This protein binds this small molecule.
Small molecule (SMILES): Nc1ccn([C@@H]2O[C@H](CO)[C@@H](O)C2(F)F)c(=O)n1

Binding-site contacts:
Ligand atom C2 contacts residue PHE116 of chain 2.A at 3.5 Å (hydrophobic).
Ligand atom C2 contacts residue PHE157 of chain 2.A at 3.4 Å (hydrophobic).
Ligand atom C5 contacts residue ASP153 of chain 2.A at 3.8 Å.
Ligand atom N3 contacts residue GLN117 of chain 2.A at 2.9 Å (h-bond).
Ligand atom F1 contacts residue PHE157 of chain 2.A at 3.5 Å.
Ligand atom O2 contacts residue MET105 of chain 2.A at 3.4 Å.
Ligand atom C3' contacts residue GLU217 of chain 2.A at 3.2 Å.
Ligand atom O4' contacts residue TRP78 of chain 2.A at 3.4 Å.
Ligand atom F2 contacts residue TYR106 of chain 2.A at 2.8 Å.
Ligand atom O3' contacts residue GLU217 of chain 2.A at 2.6 Å (salt-bridge).
Ligand atom O4' contacts residue LEU102 of chain 2.A at 3.8 Å.
Ligand atom N4 contacts residue GLN117 of chain 2.A at 3.0 Å (h-bond).
Ligand atom C4 contacts residue ASP153 of chain 2.A at 3.7 Å.
Ligand atom N3 contacts residue PHE116 of chain 2.A at 3.4 Å.
Ligand atom C4 contacts residue GLN117 of chain 2.A at 3.8 Å.
Ligand atom C5 contacts residue GLU73 of chain 2.A at 3.7 Å.
Ligand atom C5' contacts residue VAL75 of chain 2.A at 3.8 Å (hydrophobic).
Ligand atom O2 contacts residue PHE157 of chain 2.A at 3.6 Å.
Ligand atom C2' contacts residue TYR106 of chain 2.A at 3.7 Å (hydrophobic).
Ligand atom O3' contacts residue TYR106 of chain 2.A at 2.7 Å (h-bond).
Ligand atom C4' contacts residue GLU217 of chain 2.A at 3.7 Å.
Ligand atom N4 contacts residue PHE157 of chain 2.A at 3.6 Å.
Ligand atom C5' contacts residue GLU73 of chain 2.A at 3.3 Å.
Ligand atom O2 contacts residue PHE116 of chain 2.A at 3.6 Å.
Ligand atom O5' contacts residue ARG148 of chain 2.A at 3.0 Å (salt-bridge).
Ligand atom C3' contacts residue TYR106 of chain 2.A at 3.7 Å (hydrophobic).
Ligand atom O2 contacts residue GLN117 of chain 2.A at 3.6 Å.
Ligand atom F1 contacts residue ILE50 of chain 2.A at 3.6 Å.
Ligand atom C6 contacts residue TRP78 of chain 2.A at 3.8 Å (hydrophobic).
Ligand atom N4 contacts residue ASP153 of chain 2.A at 2.8 Å (salt-bridge).
Ligand atom N3 contacts residue PHE157 of chain 2.A at 3.3 Å.
Ligand atom C4 contacts residue PHE157 of chain 2.A at 3.5 Å (hydrophobic).
Ligand atom F2 contacts residue ILE50 of chain 2.A at 3.1 Å.
Ligand atom C5' contacts residue ARG214 of chain 2.A at 3.8 Å.
Ligand atom C6 contacts residue ARG148 of chain 2.A at 3.5 Å.
Ligand atom O5' contacts residue GLU73 of chain 2.A at 2.6 Å (salt-bridge).
Ligand atom F2 contacts residue PHE157 of chain 2.A at 3.5 Å.
Ligand atom F1 contacts residue ARG148 of chain 2.A at 3.0 Å.
Ligand atom C2 contacts residue GLN117 of chain 2.A at 3.7 Å.
Ligand atom C6 contacts residue GLU73 of chain 2.A at 3.6 Å.

Sequence of chain 2.A:
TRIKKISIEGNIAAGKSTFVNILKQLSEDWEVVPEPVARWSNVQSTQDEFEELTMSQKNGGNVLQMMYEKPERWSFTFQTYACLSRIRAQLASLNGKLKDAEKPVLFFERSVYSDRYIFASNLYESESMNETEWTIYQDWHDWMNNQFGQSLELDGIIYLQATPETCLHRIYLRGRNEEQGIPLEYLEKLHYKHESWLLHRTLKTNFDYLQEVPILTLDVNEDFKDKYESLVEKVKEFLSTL